Sequence of chain 1.D:
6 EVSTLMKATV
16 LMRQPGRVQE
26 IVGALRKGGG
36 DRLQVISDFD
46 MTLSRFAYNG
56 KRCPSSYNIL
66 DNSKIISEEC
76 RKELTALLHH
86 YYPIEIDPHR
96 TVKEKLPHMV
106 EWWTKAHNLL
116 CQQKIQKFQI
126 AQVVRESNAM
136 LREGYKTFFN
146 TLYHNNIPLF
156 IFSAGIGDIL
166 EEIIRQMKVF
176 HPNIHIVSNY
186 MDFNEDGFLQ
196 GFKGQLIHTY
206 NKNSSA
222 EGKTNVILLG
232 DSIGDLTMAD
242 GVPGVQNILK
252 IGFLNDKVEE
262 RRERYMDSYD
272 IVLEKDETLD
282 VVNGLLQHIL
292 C

Binding-site contacts:
Ligand atom O4 contacts residue PO41 of chain 1.ZA at 3.4 Å (h-bond).
Ligand atom O4 contacts residue IPQ1 of chain 1.PA at 3.5 Å.
Ligand atom O4 contacts residue GLU90 of chain 1.D at 3.0 Å (salt-bridge).
Ligand atom O4 contacts residue THR204 of chain 1.D at 3.3 Å.
Ligand atom C5 contacts residue PO41 of chain 1.ZA at 3.9 Å.
Ligand atom O5 contacts residue GLU90 of chain 1.D at 2.8 Å (salt-bridge).
Ligand atom C2 contacts residue GLU90 of chain 1.D at 2.5 Å.
Ligand atom C3 contacts residue IPQ1 of chain 1.PA at 3.9 Å.
Ligand atom O1 contacts residue IPQ1 of chain 1.PA at 2.7 Å.
Ligand atom C5 contacts residue GLU90 of chain 1.D at 3.1 Å.
Ligand atom C4 contacts residue PO41 of chain 1.ZA at 4.1 Å.
Ligand atom O4 contacts residue TYR62 of chain 1.D at 4.5 Å.
Ligand atom O4 contacts residue TRP108 of chain 1.D at 3.5 Å.
Ligand atom O2 contacts residue GLU90 of chain 1.D at 2.7 Å (salt-bridge).
Ligand atom O1 contacts residue TYR87 of chain 1.D at 4.2 Å.
Ligand atom C4 contacts residue THR204 of chain 1.D at 4.0 Å.
Ligand atom C4 contacts residue GLU90 of chain 1.D at 2.6 Å.
Ligand atom C1 contacts residue TYR87 of chain 1.D at 3.9 Å (hydrophobic).
Ligand atom O5 contacts residue THR204 of chain 1.D at 2.6 Å (h-bond).
Ligand atom O2 contacts residue ILE91 of chain 1.D at 4.2 Å.
Ligand atom C3 contacts residue GLU90 of chain 1.D at 1.5 Å.
Ligand atom O2 contacts residue TYR87 of chain 1.D at 4.1 Å.
Ligand atom O1 contacts residue GLU90 of chain 1.D at 4.3 Å.
Ligand atom O5 contacts residue PO41 of chain 1.ZA at 4.2 Å.
Ligand atom C2 contacts residue TYR87 of chain 1.D at 3.8 Å (hydrophobic).
Ligand atom C1 contacts residue GLU90 of chain 1.D at 3.9 Å.
Ligand atom C4 contacts residue IPQ1 of chain 1.PA at 3.6 Å.
Ligand atom C5 contacts residue THR204 of chain 1.D at 3.3 Å.
Ligand atom C1 contacts residue IPQ1 of chain 1.PA at 4.0 Å.
Ligand atom C3 contacts residue TYR87 of chain 1.D at 4.5 Å (hydrophobic).

A protein and the small-molecule ligand that binds it are described below.
Small molecule (SMILES): O=C(CO)[C@H](O)[C@H](O)CO